Sequence of chain 56.C:
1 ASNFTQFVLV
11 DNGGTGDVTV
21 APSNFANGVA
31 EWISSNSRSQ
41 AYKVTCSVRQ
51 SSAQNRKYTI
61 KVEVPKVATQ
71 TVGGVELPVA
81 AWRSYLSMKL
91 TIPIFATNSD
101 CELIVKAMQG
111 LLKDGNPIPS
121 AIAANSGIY

Binding-site contacts:
Ligand atom OP2 contacts residue LYS43 of chain 56.C at 3.0 Å (salt-bridge).
Ligand atom OP1 contacts residue ARG49 of chain 56.D at 2.5 Å (salt-bridge).
Ligand atom O5' contacts residue ARG49 of chain 56.D at 3.6 Å (salt-bridge).
Ligand atom C5 contacts residue TYR85 of chain 56.C at 3.7 Å (hydrophobic).
Ligand atom OP1 contacts residue SER52 of chain 56.D at 2.9 Å (h-bond).
Ligand atom N7 contacts residue TYR85 of chain 56.C at 3.6 Å.
Ligand atom OP2 contacts residue SER51 of chain 56.D at 3.5 Å (h-bond).
Ligand atom OP2 contacts residue LYS57 of chain 56.D at 3.2 Å (salt-bridge).
Ligand atom P contacts residue SER51 of chain 56.D at 3.4 Å.
Ligand atom P contacts residue LYS89 of chain 56.D at 3.4 Å.
Ligand atom OP1 contacts residue LYS89 of chain 56.D at 3.3 Å (salt-bridge).
Ligand atom OP1 contacts residue SER51 of chain 56.D at 2.8 Å (h-bond).
Ligand atom C6 contacts residue THR45 of chain 56.C at 3.5 Å.
Ligand atom OP2 contacts residue LYS89 of chain 56.D at 3.4 Å (salt-bridge).
Ligand atom OP1 contacts residue ASN55 of chain 56.D at 3.4 Å (h-bond).
Ligand atom O3' contacts residue SER51 of chain 56.D at 3.4 Å.
Ligand atom OP2 contacts residue TYR85 of chain 56.C at 2.9 Å (h-bond).
Ligand atom N6 contacts residue THR45 of chain 56.C at 2.9 Å (h-bond).
Ligand atom OP2 contacts residue ASN55 of chain 56.D at 3.5 Å (h-bond).
Ligand atom P contacts residue ARG49 of chain 56.D at 3.2 Å.
Ligand atom C6 contacts residue TYR85 of chain 56.C at 3.7 Å (hydrophobic).
Ligand atom N6 contacts residue THR59 of chain 56.C at 2.9 Å (h-bond).
Ligand atom C8 contacts residue TYR85 of chain 56.C at 3.7 Å (hydrophobic).
Ligand atom OP1 contacts residue LYS57 of chain 56.D at 2.8 Å.
Ligand atom C2 contacts residue SER47 of chain 56.C at 3.2 Å.
Ligand atom OP2 contacts residue LYS89 of chain 56.D at 3.5 Å (salt-bridge).
Ligand atom C5 contacts residue THR45 of chain 56.C at 3.2 Å.
Ligand atom O2' contacts residue GLU63 of chain 56.C at 3.6 Å.
Ligand atom N6 contacts residue THR91 of chain 56.D at 3.4 Å (h-bond).
Ligand atom O3' contacts residue ARG49 of chain 56.D at 3.0 Å (salt-bridge).
Ligand atom N7 contacts residue THR45 of chain 56.C at 2.5 Å (h-bond).
Ligand atom N1 contacts residue THR59 of chain 56.C at 3.5 Å.
Ligand atom P contacts residue LYS57 of chain 56.D at 3.2 Å.
Ligand atom C5' contacts residue ARG49 of chain 56.D at 3.1 Å.
Ligand atom C5' contacts residue TYR85 of chain 56.C at 3.7 Å (hydrophobic).
Ligand atom O5' contacts residue LYS57 of chain 56.D at 3.1 Å (salt-bridge).
Ligand atom OP2 contacts residue LYS57 of chain 56.D at 2.6 Å (salt-bridge).
Ligand atom N1 contacts residue SER47 of chain 56.C at 2.8 Å (h-bond).
Ligand atom C8 contacts residue THR45 of chain 56.C at 3.6 Å.
Ligand atom N7 contacts residue LYS61 of chain 56.C at 3.5 Å.

The protein below binds the small molecule below.
Small molecule (SMILES): Nc1ccn([C@@H]2O[C@H](CO[P](=O)(O)O[C@H]3[C@@H](O)[C@H](n4cnc5c(N)ncnc54)O[C@@H]3CO[P](=O)(O)O[C@H]3[C@@H](O)[C@H](n4cnc5c(=O)nc(N)[nH]c54)O[C@@H]3CO[P](=O)(O)O[C@H]3[C@@H](O)[C@H](n4cnc5c(N)ncnc54)O[C@@H]3CO[P](=O)(O)O[C@H]3[C@@H](O)[C@H](n4cnc5c(N)ncnc54)O[C@@H]3CO[P](=O)(O)O[C@H]3[C@@H](O)[C@H](n4ccc(=O)[nH]c4=O)O[C@@H]3CO[P](=O)(O)O[C@H]3[C@@H](O)[C@H](n4ccc(N)nc4=O)O[C@@H]3CO[P](=O)(O)O[C@H]3[C@@H](O)[C@H](n4ccc(=O)[nH]c4=O)O[C@@H]3CO[P](=O)(O)O[C@H]3[C@@H](O)[C@H](n4cnc5c(=O)nc(N)[nH]c54)O[C@@H]3COPO)[C@@H](O)[C@H]2O)c(=O)n1

Sequence of chain 56.D:
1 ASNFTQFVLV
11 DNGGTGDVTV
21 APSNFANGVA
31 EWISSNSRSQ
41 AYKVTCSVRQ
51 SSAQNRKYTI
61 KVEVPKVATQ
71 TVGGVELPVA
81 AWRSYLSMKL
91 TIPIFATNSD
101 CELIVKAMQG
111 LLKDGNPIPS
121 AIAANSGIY